Binding-site contacts:
Ligand atom C31 contacts residue SER77 of chain 1.A at 3.5 Å.
Ligand atom CZ contacts residue ASP118 of chain 1.A at 3.2 Å.
Ligand atom OH2 contacts residue ASP218 of chain 1.A at 2.7 Å (salt-bridge).
Ligand atom F2 contacts residue ASP218 of chain 1.A at 2.9 Å.
Ligand atom CH contacts residue ASP35 of chain 1.A at 3.5 Å.
Ligand atom CD11 contacts residue ASP33 of chain 1.A at 3.7 Å.
Ligand atom OH1 contacts residue ASP35 of chain 1.A at 2.5 Å (salt-bridge).
Ligand atom F1 contacts residue ASP218 of chain 1.A at 3.5 Å.
Ligand atom NE2 contacts residue ILE303 of chain 1.A at 3.7 Å.
Ligand atom CG2 contacts residue GLY220 of chain 1.A at 3.4 Å.
Ligand atom OH2 contacts residue ASP35 of chain 1.A at 2.7 Å (salt-bridge).
Ligand atom CB2 contacts residue GLY220 of chain 1.A at 3.4 Å.
Ligand atom O1 contacts residue ASP80 of chain 1.A at 3.5 Å (salt-bridge).
Ligand atom N contacts residue ASP80 of chain 1.A at 3.3 Å (salt-bridge).
Ligand atom CA1 contacts residue THR221 of chain 1.A at 3.5 Å.
Ligand atom N3 contacts residue THR222 of chain 1.A at 3.2 Å (h-bond).
Ligand atom C2' contacts residue GLY37 of chain 1.A at 3.6 Å.
Ligand atom N2' contacts residue GLY37 of chain 1.A at 2.9 Å (h-bond).
Ligand atom CB2 contacts residue ASP35 of chain 1.A at 3.2 Å.
Ligand atom F2 contacts residue GLY37 of chain 1.A at 3.1 Å.
Ligand atom CD22 contacts residue TYR78 of chain 1.A at 3.6 Å (hydrophobic).
Ligand atom OH1 contacts residue GLY37 of chain 1.A at 3.4 Å (h-bond).
Ligand atom OH1 contacts residue TYR78 of chain 1.A at 3.6 Å.
Ligand atom C3 contacts residue THR222 of chain 1.A at 3.0 Å.
Ligand atom CE12 contacts residue ASP33 of chain 1.A at 3.3 Å.
Ligand atom C61 contacts residue LEU132 of chain 1.A at 3.3 Å (hydrophobic).
Ligand atom N1 contacts residue THR221 of chain 1.A at 3.4 Å (h-bond).
Ligand atom O contacts residue THR222 of chain 1.A at 3.1 Å (h-bond).
Ligand atom O2 contacts residue TYR78 of chain 1.A at 3.4 Å.
Ligand atom C1 contacts residue ASP15 of chain 1.A at 3.2 Å.
Ligand atom CM1 contacts residue ASP218 of chain 1.A at 3.6 Å.
Ligand atom O1 contacts residue GLY79 of chain 1.A at 3.4 Å (h-bond).
Ligand atom N1 contacts residue GLY220 of chain 1.A at 3.2 Å (h-bond).
Ligand atom CB contacts residue THR222 of chain 1.A at 3.7 Å.
Ligand atom CE21 contacts residue ASP80 of chain 1.A at 3.2 Å.
Ligand atom CZ1 contacts residue PHE115 of chain 1.A at 3.7 Å (hydrophobic).
Ligand atom CD2 contacts residue ASP15 of chain 1.A at 3.3 Å.
Ligand atom O contacts residue THR221 of chain 1.A at 3.3 Å.
Ligand atom O2 contacts residue GLY79 of chain 1.A at 2.9 Å (h-bond).
Ligand atom OH1 contacts residue SER38 of chain 1.A at 3.7 Å.

The small molecule below binds the protein below.
Small molecule (SMILES): CC(C)(C)S(=O)(=O)N[C@@H](Cc1ccccc1)C(=O)N[C@@H](Cc1c[nH]c[nH+]1)C(=O)N[C@@H](CC1CCCCC1)C(O)(O)C(F)(F)C(=O)NCCN1CCOCC1

Sequence of chain 1.A:
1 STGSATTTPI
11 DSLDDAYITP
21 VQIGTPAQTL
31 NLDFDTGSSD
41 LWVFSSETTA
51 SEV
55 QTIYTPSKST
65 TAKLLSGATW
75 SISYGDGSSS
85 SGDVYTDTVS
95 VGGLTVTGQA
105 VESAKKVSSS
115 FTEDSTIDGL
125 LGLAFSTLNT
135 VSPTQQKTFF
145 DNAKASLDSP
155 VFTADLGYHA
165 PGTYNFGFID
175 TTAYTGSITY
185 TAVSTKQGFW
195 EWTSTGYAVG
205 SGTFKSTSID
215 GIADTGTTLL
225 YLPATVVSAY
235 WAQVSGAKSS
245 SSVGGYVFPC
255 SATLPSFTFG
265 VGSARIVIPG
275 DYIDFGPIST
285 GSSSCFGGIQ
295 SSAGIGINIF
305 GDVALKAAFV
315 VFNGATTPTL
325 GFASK